Binding-site contacts:
Ligand atom C2 contacts residue ASN509 of chain 2.A at 2.9 Å.
Ligand atom C5 contacts residue ASN509 of chain 2.A at 3.1 Å.
Ligand atom C6 contacts residue ASN509 of chain 2.A at 4.0 Å.
Ligand atom C1 contacts residue ASN509 of chain 2.A at 1.4 Å.
Ligand atom O6 contacts residue ASN509 of chain 2.A at 4.5 Å.
Ligand atom C3 contacts residue ASN509 of chain 2.A at 3.9 Å.
Ligand atom N2 contacts residue ASN509 of chain 2.A at 3.8 Å.
Ligand atom C4 contacts residue ASN509 of chain 2.A at 4.0 Å.
Ligand atom O5 contacts residue ASN509 of chain 2.A at 1.8 Å (h-bond).
Ligand atom O3 contacts residue ASN509 of chain 2.A at 3.7 Å.

A small-molecule ligand and the protein it binds are described below.
Small molecule (SMILES): CC(=O)N[C@@H]1[C@@H](O)[C@H](O)[C@@H](CO)O[C@H]1O

Sequence of chain 2.A:
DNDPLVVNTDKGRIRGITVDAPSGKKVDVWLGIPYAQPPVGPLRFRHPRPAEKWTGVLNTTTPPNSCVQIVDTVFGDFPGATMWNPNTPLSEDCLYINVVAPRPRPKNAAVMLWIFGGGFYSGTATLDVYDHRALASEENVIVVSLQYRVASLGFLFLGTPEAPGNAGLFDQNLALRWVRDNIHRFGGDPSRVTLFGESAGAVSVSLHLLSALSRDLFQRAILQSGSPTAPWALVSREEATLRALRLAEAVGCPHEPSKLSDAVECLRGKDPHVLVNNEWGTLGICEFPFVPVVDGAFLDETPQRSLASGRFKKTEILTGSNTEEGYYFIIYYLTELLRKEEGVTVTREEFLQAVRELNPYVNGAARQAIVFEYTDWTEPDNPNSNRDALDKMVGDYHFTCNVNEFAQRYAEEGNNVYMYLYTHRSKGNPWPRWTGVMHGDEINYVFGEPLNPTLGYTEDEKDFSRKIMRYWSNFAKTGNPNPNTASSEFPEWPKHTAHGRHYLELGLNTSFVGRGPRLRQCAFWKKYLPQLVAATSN